Sequence of chain 1.A:
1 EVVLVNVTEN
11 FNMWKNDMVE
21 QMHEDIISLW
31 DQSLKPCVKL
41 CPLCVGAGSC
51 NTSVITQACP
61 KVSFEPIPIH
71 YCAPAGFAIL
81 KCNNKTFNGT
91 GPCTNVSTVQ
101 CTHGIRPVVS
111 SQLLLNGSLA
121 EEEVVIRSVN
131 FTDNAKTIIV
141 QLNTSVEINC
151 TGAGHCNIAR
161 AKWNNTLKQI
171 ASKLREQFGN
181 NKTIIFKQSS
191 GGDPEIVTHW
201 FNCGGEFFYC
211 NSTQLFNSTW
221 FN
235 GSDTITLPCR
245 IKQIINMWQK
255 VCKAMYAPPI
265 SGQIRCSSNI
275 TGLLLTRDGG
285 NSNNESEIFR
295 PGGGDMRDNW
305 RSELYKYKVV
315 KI

Binding-site contacts:
Ligand atom O5 contacts residue ASN143 of chain 1.A at 2.4 Å (h-bond).
Ligand atom C6 contacts residue VAL124 of chain 1.A at 4.1 Å (hydrophobic).
Ligand atom O5 contacts residue GLU122 of chain 1.A at 4.0 Å.
Ligand atom C8 contacts residue THR144 of chain 1.A at 3.7 Å.
Ligand atom O7 contacts residue GLU122 of chain 1.A at 3.9 Å.
Ligand atom N2 contacts residue ASN143 of chain 1.A at 2.8 Å (h-bond).
Ligand atom C1 contacts residue GLN169 of chain 1.A at 4.2 Å.
Ligand atom C7 contacts residue ASN143 of chain 1.A at 3.1 Å.
Ligand atom O6 contacts residue LYS173 of chain 1.A at 3.7 Å.
Ligand atom C1 contacts residue ASN143 of chain 1.A at 1.4 Å.
Ligand atom C8 contacts residue ASN143 of chain 1.A at 4.2 Å.
Ligand atom O4 contacts residue GLN169 of chain 1.A at 4.4 Å.
Ligand atom C5 contacts residue GLU123 of chain 1.A at 4.3 Å.
Ligand atom C3 contacts residue ASN143 of chain 1.A at 3.7 Å.
Ligand atom C2 contacts residue GLU122 of chain 1.A at 4.2 Å.
Ligand atom N2 contacts residue THR144 of chain 1.A at 4.3 Å.
Ligand atom C5 contacts residue VAL124 of chain 1.A at 4.4 Å (hydrophobic).
Ligand atom C5 contacts residue GLN169 of chain 1.A at 4.1 Å.
Ligand atom O6 contacts residue GLU123 of chain 1.A at 3.7 Å.
Ligand atom C6 contacts residue GLU123 of chain 1.A at 3.6 Å.
Ligand atom O6 contacts residue VAL124 of chain 1.A at 3.2 Å (h-bond).
Ligand atom C4 contacts residue ASN143 of chain 1.A at 4.2 Å.
Ligand atom O5 contacts residue GLU123 of chain 1.A at 3.4 Å.
Ligand atom O5 contacts residue VAL124 of chain 1.A at 3.5 Å (h-bond).
Ligand atom C3 contacts residue GLN169 of chain 1.A at 4.0 Å.
Ligand atom C6 contacts residue LYS173 of chain 1.A at 4.5 Å.
Ligand atom C1 contacts residue VAL124 of chain 1.A at 4.4 Å (hydrophobic).
Ligand atom C2 contacts residue ASN143 of chain 1.A at 2.4 Å.
Ligand atom C7 contacts residue THR144 of chain 1.A at 4.4 Å.
Ligand atom C1 contacts residue GLU122 of chain 1.A at 3.9 Å.
Ligand atom C4 contacts residue GLN169 of chain 1.A at 4.4 Å.
Ligand atom C5 contacts residue ASN143 of chain 1.A at 3.6 Å.
Ligand atom O7 contacts residue ASN143 of chain 1.A at 3.3 Å (h-bond).
Ligand atom C1 contacts residue GLU123 of chain 1.A at 4.2 Å.
Ligand atom O6 contacts residue GLN169 of chain 1.A at 4.3 Å.

A small-molecule ligand and the protein it binds are described below.
Small molecule (SMILES): CC(=O)N[C@@H]1[C@@H](O)[C@H](O)[C@@H](CO)O[C@H]1O